A protein and the small-molecule ligand that binds it are described below.
Small molecule (SMILES): CCOc1cc2c(cc1-c1cc(/C=C/C(=O)O)ccc1O)C(C)(C)CCC2(C)C

Binding-site contacts:
Ligand atom CAD contacts residue VAL127 of chain 2.A at 3.8 Å (hydrophobic).
Ligand atom CAI contacts residue PHE91 of chain 2.A at 3.4 Å (hydrophobic).
Ligand atom OAG contacts residue PHE91 of chain 2.A at 3.7 Å.
Ligand atom CAT contacts residue GLN53 of chain 2.A at 3.7 Å.
Ligand atom CAU contacts residue ALA50 of chain 2.A at 3.6 Å (hydrophobic).
Ligand atom CAC contacts residue HIS213 of chain 2.A at 3.5 Å.
Ligand atom CAA contacts residue ALA50 of chain 2.A at 3.5 Å (hydrophobic).
Ligand atom CAV contacts residue ASN84 of chain 2.A at 3.5 Å.
Ligand atom CAN contacts residue ILE46 of chain 2.A at 3.8 Å (hydrophobic).
Ligand atom CAL contacts residue ASN84 of chain 2.A at 3.4 Å.
Ligand atom CAK contacts residue ALA50 of chain 2.A at 3.7 Å (hydrophobic).
Ligand atom CAT contacts residue ALA105 of chain 2.A at 3.8 Å (hydrophobic).
Ligand atom CAJ contacts residue PHE91 of chain 2.A at 3.7 Å (hydrophobic).
Ligand atom OAF contacts residue ALA49 of chain 2.A at 3.2 Å.
Ligand atom OAF contacts residue ALA105 of chain 2.A at 2.9 Å (h-bond).
Ligand atom CAY contacts residue ILE46 of chain 2.A at 3.5 Å (hydrophobic).
Ligand atom CAL contacts residue LEU87 of chain 2.A at 3.9 Å (hydrophobic).
Ligand atom CAE contacts residue ILE46 of chain 2.A at 3.6 Å (hydrophobic).
Ligand atom OAH contacts residue ASN84 of chain 2.A at 2.6 Å (h-bond).
Ligand atom CAK contacts residue LEU87 of chain 2.A at 3.5 Å (hydrophobic).
Ligand atom OAH contacts residue ILE88 of chain 2.A at 3.8 Å.
Ligand atom OAG contacts residue ALA105 of chain 2.A at 3.6 Å.
Ligand atom CAT contacts residue ARG94 of chain 2.A at 3.6 Å.
Ligand atom OAH contacts residue CYS210 of chain 2.A at 3.8 Å.
Ligand atom CAO contacts residue ILE46 of chain 2.A at 3.6 Å (hydrophobic).
Ligand atom CAQ contacts residue ILE123 of chain 2.A at 3.7 Å (hydrophobic).
Ligand atom CAP contacts residue ILE46 of chain 2.A at 3.8 Å (hydrophobic).
Ligand atom OAF contacts residue LEU104 of chain 2.A at 3.6 Å.
Ligand atom CAE contacts residue ILE102 of chain 2.A at 3.5 Å (hydrophobic).
Ligand atom CAM contacts residue PHE91 of chain 2.A at 3.5 Å (hydrophobic).
Ligand atom OAG contacts residue GLN53 of chain 2.A at 3.2 Å.
Ligand atom CAM contacts residue ILE46 of chain 2.A at 3.7 Å (hydrophobic).
Ligand atom OAG contacts residue ARG94 of chain 2.A at 3.0 Å (salt-bridge).
Ligand atom CBA contacts residue ILE46 of chain 2.A at 3.9 Å (hydrophobic).
Ligand atom OAF contacts residue ARG94 of chain 2.A at 3.8 Å.
Ligand atom CAB contacts residue PHE217 of chain 2.A at 3.8 Å (hydrophobic).
Ligand atom CAX contacts residue PHE91 of chain 2.A at 3.7 Å (hydrophobic).
Ligand atom CAJ contacts residue ALA50 of chain 2.A at 3.8 Å (hydrophobic).
Ligand atom CAU contacts residue PHE91 of chain 2.A at 3.6 Å (hydrophobic).
Ligand atom CAW contacts residue ILE46 of chain 2.A at 3.6 Å (hydrophobic).

Sequence of chain 2.A:
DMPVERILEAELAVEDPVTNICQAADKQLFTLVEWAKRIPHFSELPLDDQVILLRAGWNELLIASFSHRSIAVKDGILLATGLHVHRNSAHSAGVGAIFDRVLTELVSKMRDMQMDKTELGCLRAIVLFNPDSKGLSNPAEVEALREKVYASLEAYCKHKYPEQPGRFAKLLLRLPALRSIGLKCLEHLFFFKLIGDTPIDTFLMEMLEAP